Sequence of chain 6.E:
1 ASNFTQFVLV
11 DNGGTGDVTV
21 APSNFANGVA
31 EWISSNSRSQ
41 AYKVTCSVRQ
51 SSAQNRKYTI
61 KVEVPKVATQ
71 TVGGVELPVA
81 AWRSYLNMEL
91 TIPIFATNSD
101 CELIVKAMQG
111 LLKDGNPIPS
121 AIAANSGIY

A small-molecule ligand and the protein it binds are described below.
Small molecule (SMILES): Nc1ccn([C@@H]2O[C@H](CO[P](=O)(O)O[C@H]3[C@@H](O)[C@H](n4ccc(N)nc4=O)O[C@@H]3CO[P](=O)(O)O[C@H]3[C@@H](O)[C@H](n4cnc5c(N)ncnc54)O[C@@H]3CO[P](=O)(O)O[C@H]3[C@@H](O)[C@H](n4ccc(N)nc4=O)O[C@@H]3CO[P](=O)(O)O[C@H]3[C@@H](O)[C@H](n4ccc(=O)[nH]c4=O)O[C@@H]3CO[P](=O)(O)O[C@H]3[C@@H](O)[C@H](n4cnc5c(N)ncnc54)O[C@@H]3CO[P](=O)(O)O[C@H]3[C@@H](O)[C@H](n4cnc5c(=O)nc(N)[nH]c54)O[C@@H]3CO[P](=O)(O)O[C@H]3[C@@H](O)[C@H](n4cnc5c(=O)nc(N)[nH]c54)O[C@@H]3CO)[C@@H](O)[C@H]2O)c(=O)n1

Binding-site contacts:
Ligand atom C6 contacts residue THR45 of chain 6.E at 3.3 Å.
Ligand atom OP2 contacts residue LYS57 of chain 1.E at 2.6 Å (salt-bridge).
Ligand atom N7 contacts residue LYS61 of chain 6.E at 3.3 Å.
Ligand atom N6 contacts residue THR59 of chain 6.E at 2.8 Å (h-bond).
Ligand atom OP1 contacts residue ARG49 of chain 1.E at 2.5 Å (salt-bridge).
Ligand atom O2' contacts residue GLU63 of chain 6.E at 3.2 Å (salt-bridge).
Ligand atom N3 contacts residue TYR85 of chain 6.E at 3.5 Å.
Ligand atom N9 contacts residue LYS61 of chain 6.E at 3.3 Å (salt-bridge).
Ligand atom C2' contacts residue TYR85 of chain 6.E at 3.4 Å (hydrophobic).
Ligand atom OP1 contacts residue ASN55 of chain 1.E at 2.8 Å (h-bond).
Ligand atom N7 contacts residue THR45 of chain 6.E at 2.6 Å (h-bond).
Ligand atom O3' contacts residue SER51 of chain 1.E at 3.3 Å (h-bond).
Ligand atom N6 contacts residue THR45 of chain 6.E at 2.7 Å (h-bond).
Ligand atom OP2 contacts residue LYS43 of chain 6.E at 2.7 Å (salt-bridge).
Ligand atom N1 contacts residue TYR85 of chain 6.E at 3.5 Å.
Ligand atom OP2 contacts residue SER51 of chain 1.E at 3.4 Å (h-bond).
Ligand atom OP2 contacts residue ARG49 of chain 1.E at 2.3 Å (salt-bridge).
Ligand atom C4 contacts residue TYR85 of chain 6.E at 3.6 Å (hydrophobic).
Ligand atom C5' contacts residue TYR85 of chain 6.E at 2.9 Å (hydrophobic).
Ligand atom C2 contacts residue SER47 of chain 6.E at 3.2 Å.
Ligand atom P contacts residue ARG49 of chain 1.E at 3.0 Å.
Ligand atom O3' contacts residue ARG49 of chain 1.E at 3.4 Å (salt-bridge).
Ligand atom C5' contacts residue ARG49 of chain 1.E at 3.5 Å.
Ligand atom C3' contacts residue TYR85 of chain 6.E at 3.4 Å (hydrophobic).
Ligand atom OP1 contacts residue SER51 of chain 1.E at 3.5 Å.
Ligand atom OP2 contacts residue ASN55 of chain 1.E at 3.4 Å (h-bond).
Ligand atom N6 contacts residue CYS46 of chain 6.E at 3.3 Å (h-bond).
Ligand atom OP1 contacts residue SER51 of chain 1.E at 2.9 Å (h-bond).
Ligand atom O4' contacts residue LYS61 of chain 6.E at 2.8 Å (salt-bridge).
Ligand atom OP2 contacts residue TYR85 of chain 6.E at 2.6 Å (h-bond).
Ligand atom N1 contacts residue SER47 of chain 6.E at 2.9 Å (h-bond).
Ligand atom O2 contacts residue ASN87 of chain 6.E at 3.3 Å (h-bond).
Ligand atom P contacts residue SER51 of chain 1.E at 3.5 Å.
Ligand atom C4' contacts residue TYR85 of chain 6.E at 3.2 Å (hydrophobic).
Ligand atom OP1 contacts residue SER52 of chain 1.E at 3.2 Å.
Ligand atom C5 contacts residue THR45 of chain 6.E at 3.2 Å.
Ligand atom O2' contacts residue TYR85 of chain 6.E at 3.4 Å.
Ligand atom C8 contacts residue LYS61 of chain 6.E at 3.4 Å.
Ligand atom C2' contacts residue GLU63 of chain 6.E at 3.5 Å.
Ligand atom C5' contacts residue SER51 of chain 1.E at 3.3 Å.

Sequence of chain 1.E:
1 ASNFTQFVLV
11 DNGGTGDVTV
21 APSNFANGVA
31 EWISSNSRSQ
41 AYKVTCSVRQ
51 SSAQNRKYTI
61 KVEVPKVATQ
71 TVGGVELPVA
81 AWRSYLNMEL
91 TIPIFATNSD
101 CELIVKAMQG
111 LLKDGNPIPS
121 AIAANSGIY